A protein and the small-molecule ligand that binds it are described below.
Small molecule (SMILES): C=C(C)[C@H]1CN[C@H](C(=O)O)[C@H]1CC(=O)O

Sequence of chain 1.A:
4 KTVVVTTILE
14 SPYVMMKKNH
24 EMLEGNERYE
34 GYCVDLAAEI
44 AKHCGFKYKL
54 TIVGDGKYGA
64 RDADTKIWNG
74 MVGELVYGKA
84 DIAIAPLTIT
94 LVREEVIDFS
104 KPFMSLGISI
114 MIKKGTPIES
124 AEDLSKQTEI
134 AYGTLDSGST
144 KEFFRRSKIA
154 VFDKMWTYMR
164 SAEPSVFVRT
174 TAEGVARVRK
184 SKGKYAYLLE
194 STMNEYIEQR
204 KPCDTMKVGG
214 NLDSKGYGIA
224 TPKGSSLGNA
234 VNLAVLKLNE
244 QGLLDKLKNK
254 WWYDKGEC

Binding-site contacts:
Ligand atom CD2 contacts residue TYR61 of chain 1.A at 3.4 Å (hydrophobic).
Ligand atom OD2 contacts residue SER142 of chain 1.A at 3.0 Å (h-bond).
Ligand atom O contacts residue TYR61 of chain 1.A at 3.7 Å.
Ligand atom CG1 contacts residue LEU138 of chain 1.A at 3.9 Å (hydrophobic).
Ligand atom OD2 contacts residue THR143 of chain 1.A at 3.1 Å (h-bond).
Ligand atom CD contacts residue PRO89 of chain 1.A at 3.0 Å (hydrophobic).
Ligand atom CG1 contacts residue THR143 of chain 1.A at 3.4 Å.
Ligand atom OD2 contacts residue GLY141 of chain 1.A at 3.5 Å.
Ligand atom CB contacts residue GLU193 of chain 1.A at 4.0 Å.
Ligand atom CD2 contacts residue LEU138 of chain 1.A at 3.8 Å (hydrophobic).
Ligand atom N contacts residue TYR220 of chain 1.A at 3.8 Å.
Ligand atom CB1 contacts residue GLU193 of chain 1.A at 3.6 Å.
Ligand atom CG2 contacts residue TYR61 of chain 1.A at 3.2 Å (hydrophobic).
Ligand atom CD1 contacts residue TYR61 of chain 1.A at 3.1 Å (hydrophobic).
Ligand atom OD1 contacts residue GLU193 of chain 1.A at 3.9 Å.
Ligand atom O contacts residue SER142 of chain 1.A at 4.0 Å.
Ligand atom CD1 contacts residue GLU13 of chain 1.A at 3.6 Å.
Ligand atom CD contacts residue GLU193 of chain 1.A at 3.6 Å.
Ligand atom N contacts residue PRO89 of chain 1.A at 2.8 Å (h-bond).
Ligand atom OXT contacts residue ARG96 of chain 1.A at 3.0 Å (salt-bridge).
Ligand atom O contacts residue THR91 of chain 1.A at 3.1 Å (h-bond).
Ligand atom OXT contacts residue SER142 of chain 1.A at 2.6 Å (h-bond).
Ligand atom C contacts residue SER142 of chain 1.A at 3.4 Å.
Ligand atom N contacts residue THR91 of chain 1.A at 3.3 Å (h-bond).
Ligand atom C contacts residue ARG96 of chain 1.A at 3.5 Å.
Ligand atom OD1 contacts residue THR143 of chain 1.A at 2.6 Å (h-bond).
Ligand atom O contacts residue ARG96 of chain 1.A at 3.0 Å (salt-bridge).
Ligand atom CG1 contacts residue GLU193 of chain 1.A at 4.0 Å.
Ligand atom CD contacts residue MET196 of chain 1.A at 3.6 Å (hydrophobic).
Ligand atom CG contacts residue TYR61 of chain 1.A at 3.6 Å (hydrophobic).
Ligand atom CB1 contacts residue LEU138 of chain 1.A at 3.9 Å (hydrophobic).
Ligand atom CA contacts residue THR91 of chain 1.A at 3.3 Å.
Ligand atom CD1 contacts residue MET196 of chain 1.A at 3.4 Å (hydrophobic).
Ligand atom N contacts residue GLU193 of chain 1.A at 3.1 Å (salt-bridge).
Ligand atom CD contacts residue TYR61 of chain 1.A at 3.5 Å (hydrophobic).
Ligand atom O contacts residue LEU90 of chain 1.A at 3.7 Å.
Ligand atom CA contacts residue GLU193 of chain 1.A at 3.4 Å.
Ligand atom C contacts residue THR91 of chain 1.A at 3.3 Å.
Ligand atom O contacts residue PRO89 of chain 1.A at 3.6 Å (h-bond).
Ligand atom OXT contacts residue GLY141 of chain 1.A at 3.9 Å.